Binding-site contacts:
Ligand atom NH2 contacts residue TYR111 of chain 1.A at 4.0 Å.
Ligand atom CD contacts residue SER157 of chain 1.A at 3.9 Å.
Ligand atom NH2 contacts residue SER157 of chain 1.A at 3.4 Å (h-bond).
Ligand atom NH1 contacts residue TRP149 of chain 1.A at 4.2 Å.
Ligand atom CA contacts residue ASN198 of chain 1.A at 4.2 Å.
Ligand atom CA contacts residue GLN114 of chain 1.A at 3.7 Å.
Ligand atom CB contacts residue GLN114 of chain 1.A at 3.2 Å.
Ligand atom O contacts residue ASN198 of chain 1.A at 3.3 Å (h-bond).
Ligand atom NE contacts residue TRP149 of chain 1.A at 3.4 Å.
Ligand atom CB contacts residue HIS160 of chain 1.A at 3.4 Å.
Ligand atom CZ contacts residue SER157 of chain 1.A at 3.5 Å.
Ligand atom CD contacts residue GLN114 of chain 1.A at 3.9 Å.
Ligand atom CG contacts residue TYR82 of chain 1.A at 3.2 Å (hydrophobic).
Ligand atom N contacts residue GLN114 of chain 1.A at 3.7 Å.
Ligand atom NE contacts residue TYR82 of chain 1.A at 3.8 Å.
Ligand atom CZ contacts residue GLU77 of chain 1.A at 3.4 Å.
Ligand atom NH2 contacts residue ALA113 of chain 1.A at 4.1 Å.
Ligand atom O contacts residue TYR82 of chain 1.A at 2.6 Å (h-bond).
Ligand atom C contacts residue TYR82 of chain 1.A at 2.9 Å (hydrophobic).
Ligand atom CA contacts residue HIS160 of chain 1.A at 3.9 Å.
Ligand atom C contacts residue ASN198 of chain 1.A at 3.4 Å.
Ligand atom CD contacts residue TRP149 of chain 1.A at 3.2 Å (hydrophobic).
Ligand atom CD contacts residue TYR82 of chain 1.A at 4.0 Å (hydrophobic).
Ligand atom C contacts residue THR199 of chain 1.A at 4.2 Å.
Ligand atom NH1 contacts residue ALA113 of chain 1.A at 4.0 Å.
Ligand atom NH2 contacts residue TYR82 of chain 1.A at 3.8 Å.
Ligand atom NH1 contacts residue GLU77 of chain 1.A at 2.8 Å (salt-bridge).
Ligand atom CG contacts residue HIS160 of chain 1.A at 3.8 Å.
Ligand atom CD contacts residue OGA1 of chain 1.D at 4.1 Å.
Ligand atom CZ contacts residue TYR82 of chain 1.A at 3.6 Å (hydrophobic).
Ligand atom CD contacts residue HIS160 of chain 1.A at 4.0 Å.
Ligand atom O contacts residue THR199 of chain 1.A at 3.4 Å (h-bond).
Ligand atom C contacts residue HIS160 of chain 1.A at 3.3 Å.
Ligand atom NH2 contacts residue GLU77 of chain 1.A at 2.8 Å (salt-bridge).
Ligand atom CZ contacts residue ALA113 of chain 1.A at 4.2 Å (hydrophobic).
Ligand atom NH1 contacts residue TYR82 of chain 1.A at 4.0 Å.
Ligand atom NE contacts residue SER157 of chain 1.A at 2.9 Å (h-bond).
Ligand atom CZ contacts residue TRP149 of chain 1.A at 3.8 Å (hydrophobic).
Ligand atom CG contacts residue GLN114 of chain 1.A at 4.1 Å.
Ligand atom CA contacts residue TYR82 of chain 1.A at 4.2 Å (hydrophobic).

Sequence of chain 1.A:
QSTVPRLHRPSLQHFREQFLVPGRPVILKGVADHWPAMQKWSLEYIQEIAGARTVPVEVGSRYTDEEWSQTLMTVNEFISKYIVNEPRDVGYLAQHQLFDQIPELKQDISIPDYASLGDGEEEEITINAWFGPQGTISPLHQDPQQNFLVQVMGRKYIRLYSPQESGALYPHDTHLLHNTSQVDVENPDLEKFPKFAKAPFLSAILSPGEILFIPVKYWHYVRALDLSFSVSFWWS

The small molecule below binds the protein below.
Small molecule (SMILES): NC(=[NH2+])NCCC[C@H](N)C(=O)O